Sequence of chain 2.A:
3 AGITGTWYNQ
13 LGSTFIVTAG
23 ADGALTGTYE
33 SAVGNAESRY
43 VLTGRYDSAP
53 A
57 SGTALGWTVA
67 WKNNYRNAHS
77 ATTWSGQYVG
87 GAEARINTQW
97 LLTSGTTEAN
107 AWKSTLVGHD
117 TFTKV

Sequence of chain 1.B:
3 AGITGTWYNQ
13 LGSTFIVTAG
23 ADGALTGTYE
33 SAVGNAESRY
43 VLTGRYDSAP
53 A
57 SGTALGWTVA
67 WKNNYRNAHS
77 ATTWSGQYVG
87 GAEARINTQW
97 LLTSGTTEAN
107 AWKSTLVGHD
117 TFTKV

Binding-site contacts:
Ligand atom C6' contacts residue LEU98 of chain 1.B at 3.5 Å (hydrophobic).
Ligand atom O4' contacts residue ALA74 of chain 1.B at 3.2 Å.
Ligand atom C2' contacts residue TRP67 of chain 1.B at 3.6 Å (hydrophobic).
Ligand atom C3 contacts residue TYR31 of chain 1.B at 3.5 Å (hydrophobic).
Ligand atom C6 contacts residue TRP108 of chain 2.A at 3.7 Å (hydrophobic).
Ligand atom O contacts residue TYR31 of chain 1.B at 2.4 Å (h-bond).
Ligand atom C contacts residue SER15 of chain 1.B at 3.4 Å.
Ligand atom CHV contacts residue SER33 of chain 1.B at 3.4 Å.
Ligand atom C3' contacts residue ASN37 of chain 1.B at 3.5 Å.
Ligand atom CHX contacts residue GLY36 of chain 1.B at 2.6 Å.
Ligand atom CT3 contacts residue ASN37 of chain 1.B at 3.1 Å.
Ligand atom C3 contacts residue ASP116 of chain 1.B at 3.2 Å.
Ligand atom CHX contacts residue ALA38 of chain 1.B at 2.3 Å (hydrophobic).
Ligand atom OXT contacts residue VAL35 of chain 1.B at 3.3 Å.
Ligand atom C contacts residue TYR31 of chain 1.B at 3.4 Å (hydrophobic).
Ligand atom C4' contacts residue ASN37 of chain 1.B at 3.1 Å.
Ligand atom CHW contacts residue TYR42 of chain 1.B at 3.5 Å (hydrophobic).
Ligand atom O contacts residue SER15 of chain 1.B at 2.4 Å (h-bond).
Ligand atom OXT contacts residue SER33 of chain 1.B at 2.5 Å (h-bond).
Ligand atom CHV contacts residue ALA38 of chain 1.B at 2.6 Å (hydrophobic).
Ligand atom CHV contacts residue TRP67 of chain 1.B at 2.9 Å (hydrophobic).
Ligand atom CT3 contacts residue VAL35 of chain 1.B at 3.5 Å (hydrophobic).
Ligand atom CHW contacts residue ASN37 of chain 1.B at 2.4 Å.
Ligand atom OXT contacts residue SER15 of chain 1.B at 3.6 Å (h-bond).
Ligand atom C5 contacts residue TRP96 of chain 1.B at 3.2 Å (hydrophobic).
Ligand atom CHX contacts residue ASN37 of chain 1.B at 2.7 Å.
Ligand atom CHV contacts residue VAL35 of chain 1.B at 3.5 Å (hydrophobic).
Ligand atom N1' contacts residue TRP67 of chain 1.B at 3.5 Å.
Ligand atom CHX contacts residue VAL35 of chain 1.B at 2.5 Å (hydrophobic).
Ligand atom N1 contacts residue TRP67 of chain 1.B at 3.5 Å.
Ligand atom C4 contacts residue TRP80 of chain 1.B at 3.6 Å (hydrophobic).
Ligand atom C4 contacts residue TRP96 of chain 1.B at 3.3 Å (hydrophobic).
Ligand atom CT3 contacts residue ALA38 of chain 1.B at 2.7 Å (hydrophobic).
Ligand atom C1' contacts residue TRP67 of chain 1.B at 3.7 Å (hydrophobic).
Ligand atom O contacts residue ASN11 of chain 1.B at 3.0 Å (h-bond).
Ligand atom C4 contacts residue ASP116 of chain 1.B at 3.1 Å.
Ligand atom C contacts residue SER33 of chain 1.B at 3.6 Å.
Ligand atom O4' contacts residue ASN37 of chain 1.B at 2.5 Å (h-bond).
Ligand atom C3 contacts residue TRP80 of chain 1.B at 3.5 Å (hydrophobic).
Ligand atom CHW contacts residue ALA38 of chain 1.B at 2.6 Å (hydrophobic).

This protein binds this small molecule.
Small molecule (SMILES): CC(C)(C)c1cc(/N=N/c2ccccc2C(=O)O)ccc1O